Sequence of chain 1.A:
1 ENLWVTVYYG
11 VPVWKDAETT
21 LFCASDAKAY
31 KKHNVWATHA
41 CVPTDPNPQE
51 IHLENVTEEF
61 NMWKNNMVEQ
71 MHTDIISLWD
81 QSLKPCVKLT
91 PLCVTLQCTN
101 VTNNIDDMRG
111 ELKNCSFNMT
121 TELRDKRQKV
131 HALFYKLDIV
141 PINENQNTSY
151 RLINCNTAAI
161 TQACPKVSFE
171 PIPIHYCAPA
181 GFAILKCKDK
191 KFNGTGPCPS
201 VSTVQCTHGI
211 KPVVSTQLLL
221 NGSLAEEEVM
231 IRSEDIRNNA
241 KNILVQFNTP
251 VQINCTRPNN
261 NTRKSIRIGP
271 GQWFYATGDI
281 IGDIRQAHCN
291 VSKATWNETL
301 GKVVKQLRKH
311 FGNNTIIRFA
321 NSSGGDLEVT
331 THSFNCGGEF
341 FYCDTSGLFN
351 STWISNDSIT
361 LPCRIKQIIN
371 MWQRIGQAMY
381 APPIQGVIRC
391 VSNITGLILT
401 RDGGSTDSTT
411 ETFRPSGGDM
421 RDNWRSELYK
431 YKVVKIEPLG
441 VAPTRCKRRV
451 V

This protein binds this small molecule.
Small molecule (SMILES): CC(=O)N[C@H]1[C@@H](O[C@H]2[C@H](O)[C@@H](NC(C)=O)CO[C@@H]2CO)O[C@H](CO)[C@@H](O)[C@@H]1O

Binding-site contacts:
Ligand atom C1 contacts residue ASN260 of chain 1.A at 1.4 Å.
Ligand atom C4 contacts residue ASN260 of chain 1.A at 4.2 Å.
Ligand atom C5 contacts residue ASN260 of chain 1.A at 3.7 Å.
Ligand atom N2 contacts residue ASN260 of chain 1.A at 2.9 Å (h-bond).
Ligand atom C8 contacts residue VAL387 of chain 1.A at 4.3 Å (hydrophobic).
Ligand atom O5 contacts residue ASN260 of chain 1.A at 2.4 Å (h-bond).
Ligand atom C3 contacts residue ASN260 of chain 1.A at 3.8 Å.
Ligand atom C2 contacts residue ASN260 of chain 1.A at 2.5 Å.
Ligand atom O7 contacts residue ASN260 of chain 1.A at 4.3 Å.
Ligand atom C7 contacts residue ASN260 of chain 1.A at 3.9 Å.
Ligand atom O5 contacts residue ILE281 of chain 1.A at 4.3 Å.
Ligand atom O6 contacts residue ILE281 of chain 1.A at 4.2 Å.
Ligand atom C6 contacts residue ILE281 of chain 1.A at 3.7 Å (hydrophobic).